This small molecule binds to this protein.
Small molecule (SMILES): Cc1cc(CCCCCCCOc2ccc(C3=NCCO3)cc2)on1

Sequence of chain 10.A:
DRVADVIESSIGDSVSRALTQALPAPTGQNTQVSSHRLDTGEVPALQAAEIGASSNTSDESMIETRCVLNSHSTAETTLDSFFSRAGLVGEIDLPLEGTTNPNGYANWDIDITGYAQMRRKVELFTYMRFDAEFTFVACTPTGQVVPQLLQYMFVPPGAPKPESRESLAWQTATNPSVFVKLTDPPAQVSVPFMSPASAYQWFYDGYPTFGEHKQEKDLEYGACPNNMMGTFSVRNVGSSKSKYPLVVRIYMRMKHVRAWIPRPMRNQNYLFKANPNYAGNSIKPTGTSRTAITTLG

Sequence of chain 6.C:
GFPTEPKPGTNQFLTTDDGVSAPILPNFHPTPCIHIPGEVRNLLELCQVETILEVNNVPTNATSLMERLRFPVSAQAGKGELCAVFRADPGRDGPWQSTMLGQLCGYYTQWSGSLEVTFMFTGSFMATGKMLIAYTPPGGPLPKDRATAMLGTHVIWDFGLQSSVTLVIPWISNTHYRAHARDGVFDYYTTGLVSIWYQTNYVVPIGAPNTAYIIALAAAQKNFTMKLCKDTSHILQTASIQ

Binding-site contacts:
Ligand atom C5B contacts residue ASP112 of chain 10.A at 3.9 Å.
Ligand atom C31 contacts residue VAL179 of chain 10.A at 3.5 Å (hydrophobic).
Ligand atom C3 contacts residue PHE155 of chain 10.A at 4.0 Å (hydrophobic).
Ligand atom C6B contacts residue ILE113 of chain 10.A at 4.0 Å (hydrophobic).
Ligand atom O1B contacts residue MET230 of chain 10.A at 4.0 Å.
Ligand atom C4B contacts residue ASN228 of chain 10.A at 4.0 Å.
Ligand atom C4B contacts residue TRP203 of chain 10.A at 3.6 Å (hydrophobic).
Ligand atom C4C contacts residue VAL192 of chain 10.A at 3.5 Å (hydrophobic).
Ligand atom C5 contacts residue PHE233 of chain 10.A at 3.9 Å (hydrophobic).
Ligand atom C2B contacts residue TYR201 of chain 10.A at 3.4 Å (hydrophobic).
Ligand atom C4A contacts residue THR114 of chain 10.A at 3.6 Å.
Ligand atom O1A contacts residue TRP203 of chain 10.A at 3.3 Å.
Ligand atom C5C contacts residue ILE111 of chain 10.A at 3.7 Å (hydrophobic).
Ligand atom C2C contacts residue VAL192 of chain 10.A at 3.7 Å (hydrophobic).
Ligand atom N3A contacts residue ILE113 of chain 10.A at 3.7 Å.
Ligand atom C3C contacts residue PHE135 of chain 10.A at 3.8 Å (hydrophobic).
Ligand atom C5B contacts residue ILE111 of chain 10.A at 4.0 Å (hydrophobic).
Ligand atom C6C contacts residue TYR201 of chain 10.A at 4.0 Å (hydrophobic).
Ligand atom C3B contacts residue ASN228 of chain 10.A at 4.0 Å.
Ligand atom C31 contacts residue ILE24 of chain 10.C at 3.6 Å (hydrophobic).
Ligand atom C5C contacts residue PHE135 of chain 10.A at 3.5 Å (hydrophobic).
Ligand atom N2 contacts residue PHE155 of chain 10.A at 3.6 Å.
Ligand atom C4 contacts residue VAL190 of chain 10.A at 3.8 Å (hydrophobic).
Ligand atom C31 contacts residue PRO177 of chain 10.A at 3.9 Å (hydrophobic).
Ligand atom C2A contacts residue TRP203 of chain 10.A at 3.6 Å (hydrophobic).
Ligand atom O1 contacts residue PHE155 of chain 10.A at 3.5 Å.
Ligand atom O1B contacts residue TYR201 of chain 10.A at 3.4 Å.
Ligand atom C5 contacts residue PHE155 of chain 10.A at 3.9 Å (hydrophobic).
Ligand atom C3B contacts residue TRP203 of chain 10.A at 3.2 Å (hydrophobic).
Ligand atom C7C contacts residue MET230 of chain 10.A at 4.1 Å (hydrophobic).
Ligand atom N2 contacts residue PHE233 of chain 10.A at 3.8 Å.
Ligand atom C5A contacts residue ASN228 of chain 10.A at 4.0 Å.
Ligand atom C4C contacts residue PHE135 of chain 10.A at 3.7 Å (hydrophobic).
Ligand atom C4A contacts residue ASP112 of chain 10.A at 3.0 Å.
Ligand atom O1A contacts residue ASN228 of chain 10.A at 3.7 Å.
Ligand atom N3A contacts residue ASP112 of chain 10.A at 2.8 Å (salt-bridge).
Ligand atom C5B contacts residue ILE113 of chain 10.A at 3.5 Å (hydrophobic).
Ligand atom C4 contacts residue ILE24 of chain 10.C at 4.0 Å (hydrophobic).
Ligand atom C2B contacts residue TRP203 of chain 10.A at 4.1 Å (hydrophobic).
Ligand atom O1 contacts residue PHE233 of chain 10.A at 3.1 Å.

Sequence of chain 10.C:
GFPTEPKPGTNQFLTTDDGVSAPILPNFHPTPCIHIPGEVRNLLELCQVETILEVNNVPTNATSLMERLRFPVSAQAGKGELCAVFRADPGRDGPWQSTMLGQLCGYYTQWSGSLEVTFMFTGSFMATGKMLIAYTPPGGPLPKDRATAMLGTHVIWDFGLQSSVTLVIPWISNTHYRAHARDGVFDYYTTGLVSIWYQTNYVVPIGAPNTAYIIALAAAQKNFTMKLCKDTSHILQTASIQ